Binding-site contacts:
Ligand atom C6 contacts residue ILE135 of chain 1.A at 3.9 Å (hydrophobic).
Ligand atom O4 contacts residue ARG82 of chain 1.A at 3.5 Å.
Ligand atom F33 contacts residue ILE135 of chain 1.A at 3.6 Å.
Ligand atom O14 contacts residue LEU124 of chain 1.A at 3.7 Å.
Ligand atom F33 contacts residue MET142 of chain 1.A at 3.4 Å.
Ligand atom C29 contacts residue HIS117 of chain 1.A at 3.4 Å.
Ligand atom O31 contacts residue SER83 of chain 1.A at 3.0 Å (h-bond).
Ligand atom C7 contacts residue CYS79 of chain 1.A at 3.8 Å (hydrophobic).
Ligand atom C29 contacts residue SER83 of chain 1.A at 3.7 Å.
Ligand atom C22 contacts residue HIS243 of chain 1.A at 3.6 Å.
Ligand atom O30 contacts residue HIS243 of chain 1.A at 2.8 Å (h-bond).
Ligand atom O31 contacts residue LEU263 of chain 1.A at 3.6 Å.
Ligand atom C10 contacts residue CYS79 of chain 1.A at 3.8 Å (hydrophobic).
Ligand atom C26 contacts residue PHE76 of chain 1.A at 3.5 Å (hydrophobic).
Ligand atom C25 contacts residue CYS79 of chain 1.A at 3.8 Å (hydrophobic).
Ligand atom F34 contacts residue ILE75 of chain 1.A at 3.5 Å.
Ligand atom C20 contacts residue CYS79 of chain 1.A at 3.8 Å (hydrophobic).
Ligand atom C11 contacts residue LEU124 of chain 1.A at 3.8 Å (hydrophobic).
Ligand atom O30 contacts residue HIS117 of chain 1.A at 3.6 Å.
Ligand atom O31 contacts residue TYR267 of chain 1.A at 3.5 Å (h-bond).
Ligand atom O4 contacts residue CYS79 of chain 1.A at 3.9 Å.
Ligand atom O4 contacts residue GLY78 of chain 1.A at 3.7 Å.
Ligand atom C25 contacts residue HIS243 of chain 1.A at 3.9 Å.
Ligand atom O31 contacts residue HIS117 of chain 1.A at 2.5 Å (h-bond).
Ligand atom C13 contacts residue ARG82 of chain 1.A at 3.9 Å.
Ligand atom O18 contacts residue PHE157 of chain 1.A at 3.8 Å.
Ligand atom N3 contacts residue GLY78 of chain 1.A at 3.4 Å (h-bond).
Ligand atom C5 contacts residue CYS79 of chain 1.A at 3.7 Å (hydrophobic).
Ligand atom C20 contacts residue HIS243 of chain 1.A at 3.7 Å.
Ligand atom C6 contacts residue CYS79 of chain 1.A at 3.7 Å (hydrophobic).
Ligand atom C17 contacts residue MET158 of chain 1.A at 3.8 Å (hydrophobic).
Ligand atom C22 contacts residue CYS79 of chain 1.A at 3.7 Å (hydrophobic).
Ligand atom O30 contacts residue TYR267 of chain 1.A at 2.5 Å (h-bond).
Ligand atom C21 contacts residue HIS243 of chain 1.A at 3.5 Å.
Ligand atom N27 contacts residue HIS243 of chain 1.A at 3.8 Å.
Ligand atom C16 contacts residue LEU124 of chain 1.A at 3.8 Å (hydrophobic).
Ligand atom C21 contacts residue CYS79 of chain 1.A at 3.5 Å (hydrophobic).
Ligand atom C29 contacts residue TYR267 of chain 1.A at 3.3 Å (hydrophobic).
Ligand atom C25 contacts residue PHE76 of chain 1.A at 3.5 Å (hydrophobic).
Ligand atom C28 contacts residue SER83 of chain 1.A at 3.4 Å.

A protein and the small-molecule ligand that binds it are described below.
Small molecule (SMILES): CCCc1c(OCCCOc2ccc3c(ccn3CC(=O)O)c2)ccc2c(C(F)(F)F)noc12

Sequence of chain 1.A:
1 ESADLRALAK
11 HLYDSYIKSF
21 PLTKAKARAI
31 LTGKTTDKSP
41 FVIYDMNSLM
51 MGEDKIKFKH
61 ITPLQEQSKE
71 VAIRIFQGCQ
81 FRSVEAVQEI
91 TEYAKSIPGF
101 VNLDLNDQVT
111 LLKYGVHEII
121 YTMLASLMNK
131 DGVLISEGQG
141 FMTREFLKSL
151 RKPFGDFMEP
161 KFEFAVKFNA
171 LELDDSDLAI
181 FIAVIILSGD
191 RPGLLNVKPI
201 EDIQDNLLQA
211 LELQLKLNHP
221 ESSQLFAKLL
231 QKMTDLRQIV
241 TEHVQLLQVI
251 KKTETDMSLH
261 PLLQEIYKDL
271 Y